Sequence of chain 2.B:
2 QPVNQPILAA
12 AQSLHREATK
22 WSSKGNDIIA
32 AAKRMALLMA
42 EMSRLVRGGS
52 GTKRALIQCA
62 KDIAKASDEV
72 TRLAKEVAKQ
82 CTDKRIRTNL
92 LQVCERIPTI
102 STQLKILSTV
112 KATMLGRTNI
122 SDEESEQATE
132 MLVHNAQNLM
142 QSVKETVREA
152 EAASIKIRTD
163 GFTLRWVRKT

The small molecule below binds the protein below.
Small molecule (SMILES): CCCCCCCC(=O)OC[C@H](COP(=O)(O)O[C@@H]1[C@H](O)[C@H](O)[C@@H](OP(=O)(O)O)[C@H](OP(=O)(O)O)[C@H]1O)OC(=O)CCCCCCC

Binding-site contacts:
Ligand atom O52 contacts residue ARG170 of chain 2.B at 3.8 Å.
Ligand atom O51 contacts residue TRP22 of chain 2.B at 3.1 Å.
Ligand atom C6 contacts residue GLU152 of chain 2.B at 3.7 Å.
Ligand atom C1 contacts residue GLU152 of chain 2.B at 3.9 Å.
Ligand atom O53 contacts residue ARG149 of chain 2.B at 3.7 Å.
Ligand atom O1 contacts residue GLU152 of chain 2.B at 3.0 Å (salt-bridge).
Ligand atom O51 contacts residue ARG170 of chain 2.B at 4.4 Å.
Ligand atom O11 contacts residue ARG170 of chain 2.B at 4.3 Å.
Ligand atom O12 contacts residue GLU152 of chain 2.B at 3.4 Å (salt-bridge).
Ligand atom O2 contacts residue ILE156 of chain 2.B at 3.8 Å.
Ligand atom O12 contacts residue ILE156 of chain 2.B at 4.1 Å.
Ligand atom O51 contacts residue GLU18 of chain 2.B at 4.4 Å.
Ligand atom O6 contacts residue ARG170 of chain 2.B at 3.9 Å.
Ligand atom O51 contacts residue LYS21 of chain 2.B at 4.3 Å.
Ligand atom C4 contacts residue GLU152 of chain 2.B at 4.5 Å.
Ligand atom O53 contacts residue LYS21 of chain 2.B at 3.9 Å.
Ligand atom O6 contacts residue TRP22 of chain 2.B at 4.2 Å.
Ligand atom O2 contacts residue ALA153 of chain 2.B at 4.5 Å.
Ligand atom O42 contacts residue ARG149 of chain 2.B at 3.7 Å.
Ligand atom P1 contacts residue GLU152 of chain 2.B at 4.0 Å.
Ligand atom C2 contacts residue GLU152 of chain 2.B at 3.9 Å.
Ligand atom O2 contacts residue GLU152 of chain 2.B at 2.7 Å (salt-bridge).